Binding-site contacts:
Ligand atom CA contacts residue VAL4 of chain 7.E at 4.0 Å (hydrophobic).
Ligand atom O contacts residue SER6 of chain 7.E at 4.1 Å.
Ligand atom OG contacts residue GLN3 of chain 7.E at 3.0 Å (h-bond).
Ligand atom C contacts residue ALA2 of chain 7.E at 4.3 Å (hydrophobic).
Ligand atom CB contacts residue MYR1 of chain 6.H at 4.3 Å.
Ligand atom C contacts residue ALA2 of chain 7.E at 3.3 Å (hydrophobic).
Ligand atom OE1 contacts residue VAL4 of chain 7.E at 3.6 Å (h-bond).
Ligand atom CB contacts residue VAL4 of chain 7.E at 4.3 Å (hydrophobic).
Ligand atom CG2 contacts residue VAL4 of chain 7.E at 3.8 Å (hydrophobic).
Ligand atom CG2 contacts residue GLN3 of chain 7.E at 3.3 Å.
Ligand atom C contacts residue GLN3 of chain 7.E at 4.3 Å.
Ligand atom C contacts residue VAL4 of chain 7.E at 3.8 Å (hydrophobic).
Ligand atom OE2 contacts residue VAL4 of chain 7.E at 4.1 Å.
Ligand atom OG contacts residue ALA2 of chain 7.E at 3.9 Å.
Ligand atom CG2 contacts residue ALA2 of chain 7.E at 3.9 Å (hydrophobic).
Ligand atom CD contacts residue VAL4 of chain 7.E at 3.8 Å (hydrophobic).
Ligand atom CA contacts residue ALA2 of chain 7.E at 3.9 Å (hydrophobic).
Ligand atom N contacts residue ALA2 of chain 7.E at 2.8 Å (h-bond).
Ligand atom CA contacts residue ALA2 of chain 7.E at 3.0 Å (hydrophobic).
Ligand atom O contacts residue VAL4 of chain 7.E at 3.0 Å (h-bond).
Ligand atom CG contacts residue VAL4 of chain 7.E at 4.2 Å (hydrophobic).
Ligand atom CB contacts residue GLN3 of chain 7.E at 3.8 Å.
Ligand atom CG2 contacts residue MYR1 of chain 6.H at 3.7 Å.
Ligand atom CB contacts residue VAL4 of chain 7.E at 3.9 Å (hydrophobic).
Ligand atom OE1 contacts residue SER5 of chain 7.E at 4.2 Å.
Ligand atom C contacts residue VAL4 of chain 7.E at 3.4 Å (hydrophobic).
Ligand atom N contacts residue VAL4 of chain 7.E at 2.8 Å (h-bond).
Ligand atom O contacts residue GLN3 of chain 7.E at 3.4 Å (h-bond).
Ligand atom N contacts residue VAL4 of chain 7.E at 4.1 Å.
Ligand atom N contacts residue ALA2 of chain 7.E at 4.3 Å.
Ligand atom CB contacts residue ALA2 of chain 7.E at 3.5 Å (hydrophobic).
Ligand atom O contacts residue ALA2 of chain 7.E at 4.0 Å.
Ligand atom CB contacts residue GLN3 of chain 7.E at 4.1 Å.
Ligand atom O contacts residue VAL4 of chain 7.E at 4.0 Å.
Ligand atom CA contacts residue VAL4 of chain 7.E at 3.0 Å (hydrophobic).
Ligand atom CG2 contacts residue SER5 of chain 7.E at 3.1 Å.
Ligand atom OE2 contacts residue ASN25 of chain 7.E at 3.4 Å (h-bond).
Ligand atom CD1 contacts residue VAL4 of chain 7.E at 3.9 Å (hydrophobic).
Ligand atom O contacts residue SER5 of chain 7.E at 3.8 Å.
Ligand atom CG1 contacts residue GLN3 of chain 7.E at 3.1 Å.

Sequence of chain 7.E:
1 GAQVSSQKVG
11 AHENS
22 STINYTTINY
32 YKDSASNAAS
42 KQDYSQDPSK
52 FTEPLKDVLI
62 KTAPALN

This small molecule binds to this protein.
Small molecule (SMILES): CC[C@H](C)[C@H](N)C(=O)N[C@@H](CO)C(=O)N[C@@H](CCC(=O)O)C(=O)N[C@H](C=O)C(C)C